Sequence of chain 1.D:
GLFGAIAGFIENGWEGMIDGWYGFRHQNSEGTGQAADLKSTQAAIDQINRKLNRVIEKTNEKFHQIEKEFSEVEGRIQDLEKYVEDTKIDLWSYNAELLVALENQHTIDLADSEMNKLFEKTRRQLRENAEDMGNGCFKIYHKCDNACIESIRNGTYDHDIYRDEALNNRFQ

A protein and the small-molecule ligand that binds it are described below.
Small molecule (SMILES): CC(=O)N[C@@H]1[C@@H](O)[C@H](O)[C@@H](CO)O[C@H]1O

Binding-site contacts:
Ligand atom C2 contacts residue ASN154 of chain 1.D at 2.5 Å.
Ligand atom C4 contacts residue ASN154 of chain 1.D at 4.3 Å.
Ligand atom O5 contacts residue THR156 of chain 1.D at 4.2 Å.
Ligand atom C8 contacts residue ASN154 of chain 1.D at 4.1 Å.
Ligand atom O5 contacts residue ASN154 of chain 1.D at 2.4 Å (h-bond).
Ligand atom C7 contacts residue ASN154 of chain 1.D at 3.3 Å.
Ligand atom C5 contacts residue SER151 of chain 1.D at 4.3 Å.
Ligand atom O5 contacts residue SER151 of chain 1.D at 3.4 Å (h-bond).
Ligand atom O7 contacts residue ASN154 of chain 1.D at 3.1 Å (h-bond).
Ligand atom N2 contacts residue THR156 of chain 1.D at 4.0 Å.
Ligand atom C5 contacts residue ASN154 of chain 1.D at 3.7 Å.
Ligand atom C1 contacts residue SER151 of chain 1.D at 3.6 Å.
Ligand atom C2 contacts residue THR156 of chain 1.D at 4.3 Å.
Ligand atom O6 contacts residue ALA147 of chain 1.D at 3.4 Å (h-bond).
Ligand atom C6 contacts residue ALA147 of chain 1.D at 3.5 Å (hydrophobic).
Ligand atom O5 contacts residue GLU150 of chain 1.D at 3.3 Å.
Ligand atom C6 contacts residue SER151 of chain 1.D at 4.3 Å.
Ligand atom C6 contacts residue GLU150 of chain 1.D at 4.4 Å.
Ligand atom C1 contacts residue GLU150 of chain 1.D at 3.9 Å.
Ligand atom C3 contacts residue ASN154 of chain 1.D at 3.8 Å.
Ligand atom C5 contacts residue THR156 of chain 1.D at 4.4 Å.
Ligand atom N2 contacts residue ASN154 of chain 1.D at 2.9 Å (h-bond).
Ligand atom O5 contacts residue ALA147 of chain 1.D at 4.3 Å.
Ligand atom O6 contacts residue GLU150 of chain 1.D at 3.5 Å.
Ligand atom C1 contacts residue ASN154 of chain 1.D at 1.5 Å.
Ligand atom C1 contacts residue THR156 of chain 1.D at 3.5 Å.
Ligand atom C5 contacts residue GLU150 of chain 1.D at 4.5 Å.
Ligand atom O6 contacts residue SER151 of chain 1.D at 4.5 Å.
Ligand atom C5 contacts residue ALA147 of chain 1.D at 4.5 Å (hydrophobic).